This small molecule binds to this protein.
Small molecule (SMILES): CC(=O)N[C@H]1[C@H](O[C@H]2[C@H](O)[C@@H](NC(C)=O)CO[C@@H]2CO)O[C@H](CO)[C@@H](O)[C@@H]1O

Binding-site contacts:
Ligand atom C4 contacts residue ASN37 of chain 1.A at 4.1 Å.
Ligand atom O5 contacts residue ASN37 of chain 1.A at 2.4 Å (h-bond).
Ligand atom C1 contacts residue ASN42 of chain 1.A at 4.4 Å.
Ligand atom C8 contacts residue GLN324 of chain 1.A at 3.2 Å.
Ligand atom C7 contacts residue GLN324 of chain 1.A at 4.4 Å.
Ligand atom C1 contacts residue ASN37 of chain 1.A at 1.4 Å.
Ligand atom O6 contacts residue THR39 of chain 1.A at 4.1 Å.
Ligand atom C2 contacts residue ASN37 of chain 1.A at 2.2 Å.
Ligand atom C8 contacts residue ASN37 of chain 1.A at 4.4 Å.
Ligand atom O5 contacts residue ASN42 of chain 1.A at 4.0 Å.
Ligand atom O7 contacts residue ASN37 of chain 1.A at 3.6 Å (h-bond).
Ligand atom O5 contacts residue THR39 of chain 1.A at 4.4 Å.
Ligand atom N2 contacts residue ASN37 of chain 1.A at 2.7 Å (h-bond).
Ligand atom C3 contacts residue ASN37 of chain 1.A at 3.6 Å.
Ligand atom O6 contacts residue GLU41 of chain 1.A at 3.9 Å.
Ligand atom C5 contacts residue ASN37 of chain 1.A at 3.7 Å.
Ligand atom C7 contacts residue ASN37 of chain 1.A at 3.3 Å.

Sequence of chain 1.A:
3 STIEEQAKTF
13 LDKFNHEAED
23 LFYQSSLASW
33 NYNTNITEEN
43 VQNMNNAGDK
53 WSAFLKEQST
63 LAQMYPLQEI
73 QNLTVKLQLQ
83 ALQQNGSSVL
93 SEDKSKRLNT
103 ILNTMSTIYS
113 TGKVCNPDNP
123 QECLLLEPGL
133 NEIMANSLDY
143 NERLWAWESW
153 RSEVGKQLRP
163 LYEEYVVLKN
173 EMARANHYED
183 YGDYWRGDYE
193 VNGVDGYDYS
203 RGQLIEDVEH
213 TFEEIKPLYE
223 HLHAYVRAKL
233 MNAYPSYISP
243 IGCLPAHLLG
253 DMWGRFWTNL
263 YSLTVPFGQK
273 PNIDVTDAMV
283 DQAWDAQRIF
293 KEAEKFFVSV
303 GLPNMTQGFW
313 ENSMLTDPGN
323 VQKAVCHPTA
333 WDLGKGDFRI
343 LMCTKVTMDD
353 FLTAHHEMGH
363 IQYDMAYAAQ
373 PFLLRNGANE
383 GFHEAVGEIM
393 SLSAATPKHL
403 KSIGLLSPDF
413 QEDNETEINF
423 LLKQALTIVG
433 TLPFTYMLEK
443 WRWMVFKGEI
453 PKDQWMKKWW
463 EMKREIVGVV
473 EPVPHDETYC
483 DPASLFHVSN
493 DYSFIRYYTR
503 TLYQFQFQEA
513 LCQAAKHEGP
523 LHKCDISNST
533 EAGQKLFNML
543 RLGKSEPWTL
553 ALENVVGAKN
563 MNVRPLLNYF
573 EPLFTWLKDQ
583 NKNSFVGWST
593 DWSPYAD